Binding-site contacts:
Ligand atom OAD contacts residue PHE34 of chain 1.A at 3.4 Å.
Ligand atom OAD contacts residue SER35 of chain 1.A at 3.4 Å.
Ligand atom C2 contacts residue ALA9 of chain 1.A at 3.6 Å (hydrophobic).
Ligand atom C2 contacts residue VAL8 of chain 1.A at 3.6 Å (hydrophobic).
Ligand atom C5 contacts residue NDP1 of chain 1.C at 3.4 Å.
Ligand atom O6 contacts residue PHE31 of chain 1.A at 3.3 Å.
Ligand atom N2 contacts residue THR136 of chain 1.A at 3.7 Å.
Ligand atom O6 contacts residue LEU22 of chain 1.A at 3.5 Å.
Ligand atom CAL contacts residue PHE34 of chain 1.A at 3.5 Å (hydrophobic).
Ligand atom N1 contacts residue ALA9 of chain 1.A at 3.6 Å.
Ligand atom OAE contacts residue SER64 of chain 1.A at 3.5 Å.
Ligand atom OAF contacts residue PHE31 of chain 1.A at 3.7 Å.
Ligand atom CAZ contacts residue PHE31 of chain 1.A at 3.6 Å (hydrophobic).
Ligand atom C1 contacts residue NDP1 of chain 1.C at 3.6 Å.
Ligand atom C4 contacts residue PHE34 of chain 1.A at 3.5 Å (hydrophobic).
Ligand atom OAG contacts residue ARG70 of chain 1.A at 2.8 Å (salt-bridge).
Ligand atom OAD contacts residue LEU67 of chain 1.A at 3.7 Å.
Ligand atom N2 contacts residue VAL8 of chain 1.A at 3.5 Å (h-bond).
Ligand atom N3 contacts residue VAL8 of chain 1.A at 3.5 Å.
Ligand atom OAD contacts residue ARG70 of chain 1.A at 3.0 Å (salt-bridge).
Ligand atom OAC contacts residue ARG32 of chain 1.A at 3.5 Å.
Ligand atom S4 contacts residue NDP1 of chain 1.C at 3.5 Å (h-bond).
Ligand atom N3 contacts residue PHE34 of chain 1.A at 3.5 Å.
Ligand atom N3 contacts residue ILE7 of chain 1.A at 3.7 Å.
Ligand atom C4 contacts residue NDP1 of chain 1.C at 3.2 Å.
Ligand atom N3 contacts residue ALA9 of chain 1.A at 3.6 Å.
Ligand atom CAW contacts residue LEU67 of chain 1.A at 3.6 Å (hydrophobic).
Ligand atom S4 contacts residue ILE7 of chain 1.A at 3.5 Å (h-bond).
Ligand atom C13 contacts residue NDP1 of chain 1.C at 3.4 Å.
Ligand atom C13 contacts residue THR56 of chain 1.A at 3.6 Å.
Ligand atom C6 contacts residue GLU30 of chain 1.A at 3.6 Å.
Ligand atom N2 contacts residue GLU30 of chain 1.A at 2.8 Å (salt-bridge).
Ligand atom C2 contacts residue GLU30 of chain 1.A at 3.7 Å.
Ligand atom CAW contacts residue ARG70 of chain 1.A at 3.5 Å.
Ligand atom N1 contacts residue GLU30 of chain 1.A at 2.8 Å (salt-bridge).
Ligand atom S4 contacts residue PHE34 of chain 1.A at 3.6 Å.
Ligand atom C3 contacts residue NDP1 of chain 1.C at 3.3 Å.
Ligand atom C13 contacts residue VAL115 of chain 1.A at 3.3 Å (hydrophobic).
Ligand atom N3 contacts residue NDP1 of chain 1.C at 3.7 Å.
Ligand atom O6 contacts residue GLU30 of chain 1.A at 3.5 Å (salt-bridge).

Sequence of chain 1.A:
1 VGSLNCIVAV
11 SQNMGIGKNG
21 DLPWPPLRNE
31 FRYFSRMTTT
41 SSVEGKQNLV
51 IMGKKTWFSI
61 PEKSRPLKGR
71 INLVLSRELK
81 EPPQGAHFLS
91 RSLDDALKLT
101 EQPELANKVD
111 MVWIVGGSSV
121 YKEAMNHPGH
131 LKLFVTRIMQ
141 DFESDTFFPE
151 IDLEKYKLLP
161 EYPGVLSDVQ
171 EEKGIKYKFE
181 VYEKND

This protein binds this small molecule.
Small molecule (SMILES): CCc1sc2nc(N)[nH]c(=O)c2c1Sc1ccc(C(=O)N[C@@H](CCC(=O)O)C(=O)O)cc1